This protein binds this small molecule.
Small molecule (SMILES): CC(=O)N[C@@H]1[C@@H](O)[C@H](O)[C@@H](CO)O[C@H]1O

Sequence of chain 1.B:
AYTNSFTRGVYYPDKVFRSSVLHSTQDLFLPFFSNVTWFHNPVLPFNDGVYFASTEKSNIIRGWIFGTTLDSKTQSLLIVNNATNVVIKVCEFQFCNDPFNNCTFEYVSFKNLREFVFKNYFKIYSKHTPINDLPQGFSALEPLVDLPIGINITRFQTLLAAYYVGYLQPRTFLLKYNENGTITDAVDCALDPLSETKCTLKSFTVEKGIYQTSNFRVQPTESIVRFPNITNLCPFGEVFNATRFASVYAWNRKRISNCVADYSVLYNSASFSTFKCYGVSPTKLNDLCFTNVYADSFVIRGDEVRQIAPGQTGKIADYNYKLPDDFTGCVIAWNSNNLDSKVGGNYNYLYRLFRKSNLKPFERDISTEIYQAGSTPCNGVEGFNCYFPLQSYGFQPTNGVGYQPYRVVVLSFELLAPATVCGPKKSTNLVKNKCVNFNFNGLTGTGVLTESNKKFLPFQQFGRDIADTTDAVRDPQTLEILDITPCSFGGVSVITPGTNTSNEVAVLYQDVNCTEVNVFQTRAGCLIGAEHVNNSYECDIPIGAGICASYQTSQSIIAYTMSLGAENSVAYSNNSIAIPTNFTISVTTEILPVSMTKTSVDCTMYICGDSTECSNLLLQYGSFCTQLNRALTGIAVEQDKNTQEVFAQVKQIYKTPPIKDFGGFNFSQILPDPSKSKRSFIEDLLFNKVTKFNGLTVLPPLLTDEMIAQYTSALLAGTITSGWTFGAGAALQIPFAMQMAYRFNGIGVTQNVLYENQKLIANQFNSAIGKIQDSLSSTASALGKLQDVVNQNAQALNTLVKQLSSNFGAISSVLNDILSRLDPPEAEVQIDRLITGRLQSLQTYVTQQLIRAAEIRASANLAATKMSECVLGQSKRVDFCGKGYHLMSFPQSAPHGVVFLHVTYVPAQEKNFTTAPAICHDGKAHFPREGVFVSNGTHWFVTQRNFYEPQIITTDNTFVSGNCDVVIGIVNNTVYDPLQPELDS

Binding-site contacts:
Ligand atom C8 contacts residue LEU368 of chain 1.B at 3.7 Å (hydrophobic).
Ligand atom O7 contacts residue GLY339 of chain 1.B at 3.7 Å.
Ligand atom N2 contacts residue ASN343 of chain 1.B at 2.9 Å (h-bond).
Ligand atom O7 contacts residue PHE338 of chain 1.B at 4.4 Å.
Ligand atom C7 contacts residue ASN343 of chain 1.B at 3.2 Å.
Ligand atom O5 contacts residue ASN343 of chain 1.B at 2.4 Å (h-bond).
Ligand atom C8 contacts residue PHE342 of chain 1.B at 3.7 Å (hydrophobic).
Ligand atom C3 contacts residue ASN343 of chain 1.B at 3.8 Å.
Ligand atom C7 contacts residue LEU368 of chain 1.B at 4.5 Å (hydrophobic).
Ligand atom C8 contacts residue ASN343 of chain 1.B at 3.6 Å.
Ligand atom C4 contacts residue ASN343 of chain 1.B at 4.2 Å.
Ligand atom C2 contacts residue ASN343 of chain 1.B at 2.5 Å.
Ligand atom C8 contacts residue PHE338 of chain 1.B at 3.9 Å (hydrophobic).
Ligand atom C1 contacts residue ASN343 of chain 1.B at 1.4 Å.
Ligand atom O7 contacts residue ASN343 of chain 1.B at 3.2 Å (h-bond).
Ligand atom C5 contacts residue ASN343 of chain 1.B at 3.7 Å.